Sequence of chain 1.A:
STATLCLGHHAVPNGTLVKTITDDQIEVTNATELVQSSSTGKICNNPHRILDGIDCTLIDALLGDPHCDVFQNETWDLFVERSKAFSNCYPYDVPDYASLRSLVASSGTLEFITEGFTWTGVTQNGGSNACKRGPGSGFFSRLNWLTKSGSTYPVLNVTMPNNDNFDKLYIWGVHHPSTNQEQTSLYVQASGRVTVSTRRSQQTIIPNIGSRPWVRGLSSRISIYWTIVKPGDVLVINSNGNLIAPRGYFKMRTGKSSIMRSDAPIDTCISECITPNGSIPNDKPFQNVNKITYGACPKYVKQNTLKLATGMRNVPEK

Binding-site contacts:
Ligand atom C3 contacts residue ASN38 of chain 1.A at 3.8 Å.
Ligand atom C4 contacts residue ASN38 of chain 1.A at 4.3 Å.
Ligand atom O7 contacts residue ASN38 of chain 1.A at 3.6 Å (h-bond).
Ligand atom C7 contacts residue ASN38 of chain 1.A at 3.4 Å.
Ligand atom O6 contacts residue ASN38 of chain 1.A at 4.0 Å.
Ligand atom C2 contacts residue ASN38 of chain 1.A at 2.5 Å.
Ligand atom O5 contacts residue ASN38 of chain 1.A at 2.5 Å (h-bond).
Ligand atom C1 contacts residue ASN38 of chain 1.A at 1.4 Å.
Ligand atom C8 contacts residue ASN38 of chain 1.A at 4.4 Å.
Ligand atom N2 contacts residue ASN38 of chain 1.A at 2.8 Å (h-bond).
Ligand atom C5 contacts residue ASN38 of chain 1.A at 3.7 Å.

The protein below binds the small molecule below.
Small molecule (SMILES): CC(=O)N[C@@H]1[C@@H](O)[C@H](O)[C@@H](CO)O[C@H]1O